The small molecule below binds the protein below.
Small molecule (SMILES): CC(C)C[C@H](NC(=O)[C@H](C)NC(=O)CNC(=O)[C@@H](N)Cc1ccccc1)C(=O)N[C@@H](CC(C)C)C(=O)N[C@@H](C)C(=O)O

Binding-site contacts:
Ligand atom CD2 contacts residue HIS157 of chain 2.B at 3.7 Å.
Ligand atom N contacts residue ASP12 of chain 2.B at 4.1 Å.
Ligand atom CD2 contacts residue THR17 of chain 2.B at 3.7 Å.
Ligand atom CD2 contacts residue VAL32 of chain 2.B at 3.9 Å (hydrophobic).
Ligand atom CB contacts residue ILE14 of chain 2.B at 4.1 Å (hydrophobic).
Ligand atom CA contacts residue ASP12 of chain 2.B at 3.7 Å.
Ligand atom O contacts residue LEU15 of chain 2.B at 3.5 Å.
Ligand atom O contacts residue ILE14 of chain 2.B at 3.1 Å.
Ligand atom C contacts residue ILE14 of chain 2.B at 3.6 Å (hydrophobic).
Ligand atom CA contacts residue ILE14 of chain 2.B at 4.0 Å (hydrophobic).
Ligand atom CD2 contacts residue ASP106 of chain 2.B at 4.1 Å.
Ligand atom C contacts residue THR16 of chain 2.B at 3.7 Å.
Ligand atom CD1 contacts residue THR16 of chain 2.B at 3.1 Å.
Ligand atom CB contacts residue THR16 of chain 2.B at 4.2 Å.
Ligand atom CG contacts residue THR17 of chain 2.B at 4.3 Å.
Ligand atom CA contacts residue ARG18 of chain 2.B at 3.8 Å.
Ligand atom C contacts residue THR16 of chain 2.B at 4.2 Å.
Ligand atom CD1 contacts residue TYR34 of chain 2.B at 3.0 Å (hydrophobic).
Ligand atom O contacts residue THR17 of chain 2.B at 3.8 Å.
Ligand atom CD1 contacts residue ASP12 of chain 2.B at 3.8 Å.
Ligand atom CE1 contacts residue ASP12 of chain 2.B at 3.5 Å.
Ligand atom C contacts residue ILE14 of chain 2.B at 3.4 Å (hydrophobic).
Ligand atom CB contacts residue THR17 of chain 2.B at 4.0 Å.
Ligand atom CG contacts residue ILE14 of chain 2.B at 4.2 Å (hydrophobic).
Ligand atom N contacts residue THR16 of chain 2.B at 2.9 Å (h-bond).
Ligand atom O contacts residue ILE14 of chain 2.B at 3.5 Å (h-bond).
Ligand atom CD1 contacts residue ILE14 of chain 2.B at 3.6 Å (hydrophobic).
Ligand atom O contacts residue ARG18 of chain 2.B at 3.0 Å (salt-bridge).
Ligand atom O contacts residue THR16 of chain 2.B at 3.1 Å (h-bond).
Ligand atom CB contacts residue ARG18 of chain 2.B at 4.2 Å.
Ligand atom O contacts residue ARG18 of chain 2.B at 3.6 Å (salt-bridge).
Ligand atom CB contacts residue LEU15 of chain 2.B at 4.1 Å (hydrophobic).
Ligand atom C contacts residue ARG18 of chain 2.B at 3.8 Å.
Ligand atom N contacts residue ILE14 of chain 2.B at 3.0 Å (h-bond).
Ligand atom CA contacts residue THR16 of chain 2.B at 3.6 Å.
Ligand atom CG contacts residue THR16 of chain 2.B at 4.0 Å.
Ligand atom N contacts residue ILE14 of chain 2.B at 3.5 Å.
Ligand atom C contacts residue ILE14 of chain 2.B at 4.2 Å (hydrophobic).
Ligand atom C contacts residue ARG18 of chain 2.B at 4.1 Å.
Ligand atom CA contacts residue ILE14 of chain 2.B at 3.3 Å (hydrophobic).

Sequence of chain 2.B:
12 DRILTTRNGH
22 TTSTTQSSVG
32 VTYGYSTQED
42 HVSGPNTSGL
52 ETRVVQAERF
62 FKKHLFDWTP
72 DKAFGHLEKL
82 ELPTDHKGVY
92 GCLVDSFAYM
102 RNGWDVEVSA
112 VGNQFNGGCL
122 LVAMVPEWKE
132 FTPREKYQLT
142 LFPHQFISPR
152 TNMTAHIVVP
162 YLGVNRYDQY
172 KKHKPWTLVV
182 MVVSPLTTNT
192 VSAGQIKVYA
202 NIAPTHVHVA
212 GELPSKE